The small molecule below binds the protein below.
Small molecule (SMILES): OC[C@H]1O[C@@H](O[C@H]2[C@H](O)[C@H](O)[C@H](O)O[C@@H]2CO)[C@@H](O)[C@@H](O)[C@@H]1O

Sequence of chain 1.A:
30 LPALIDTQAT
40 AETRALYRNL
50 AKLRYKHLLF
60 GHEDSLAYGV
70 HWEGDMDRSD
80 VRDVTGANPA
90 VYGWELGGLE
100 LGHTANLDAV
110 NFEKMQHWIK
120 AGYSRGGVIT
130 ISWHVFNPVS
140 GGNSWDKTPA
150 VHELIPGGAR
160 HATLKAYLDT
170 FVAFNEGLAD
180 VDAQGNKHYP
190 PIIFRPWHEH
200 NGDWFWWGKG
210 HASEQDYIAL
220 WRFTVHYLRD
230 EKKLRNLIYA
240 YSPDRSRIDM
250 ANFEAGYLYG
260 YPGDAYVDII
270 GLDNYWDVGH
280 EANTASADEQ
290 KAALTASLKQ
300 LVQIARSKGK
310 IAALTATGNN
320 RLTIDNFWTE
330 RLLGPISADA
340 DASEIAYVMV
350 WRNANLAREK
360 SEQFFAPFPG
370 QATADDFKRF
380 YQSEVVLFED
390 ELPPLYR

Binding-site contacts:
Ligand atom O2 contacts residue GLN362 of chain 1.A at 2.6 Å (h-bond).
Ligand atom C6 contacts residue PHE364 of chain 1.A at 3.8 Å (hydrophobic).
Ligand atom C5 contacts residue TRP350 of chain 1.A at 3.6 Å (hydrophobic).
Ligand atom O2 contacts residue GLU198 of chain 1.A at 2.9 Å (salt-bridge).
Ligand atom C5 contacts residue TRP144 of chain 1.A at 3.9 Å (hydrophobic).
Ligand atom O4 contacts residue TRP350 of chain 1.A at 3.1 Å (h-bond).
Ligand atom C6 contacts residue HIS133 of chain 1.A at 3.9 Å.
Ligand atom O3 contacts residue HIS133 of chain 1.A at 2.8 Å (h-bond).
Ligand atom O6 contacts residue ASP107 of chain 1.A at 2.6 Å (salt-bridge).
Ligand atom C3 contacts residue ARG351 of chain 1.A at 3.9 Å.
Ligand atom O4 contacts residue GLN362 of chain 1.A at 3.9 Å.
Ligand atom C6 contacts residue TYR274 of chain 1.A at 3.8 Å (hydrophobic).
Ligand atom O3 contacts residue TRP144 of chain 1.A at 3.5 Å.
Ligand atom C1 contacts residue GLU198 of chain 1.A at 3.6 Å.
Ligand atom O5 contacts residue TYR274 of chain 1.A at 3.0 Å (h-bond).
Ligand atom C5 contacts residue TYR274 of chain 1.A at 3.4 Å (hydrophobic).
Ligand atom O4 contacts residue ASP107 of chain 1.A at 2.7 Å (salt-bridge).
Ligand atom C1 contacts residue TRP350 of chain 1.A at 3.5 Å (hydrophobic).
Ligand atom O2 contacts residue TRP350 of chain 1.A at 3.1 Å (h-bond).
Ligand atom O2 contacts residue ARG351 of chain 1.A at 3.0 Å (salt-bridge).
Ligand atom O5 contacts residue TRP350 of chain 1.A at 3.0 Å (h-bond).
Ligand atom O3 contacts residue ARG351 of chain 1.A at 2.9 Å (salt-bridge).
Ligand atom C4 contacts residue ASP107 of chain 1.A at 3.4 Å.
Ligand atom O1 contacts residue ASP272 of chain 1.A at 3.5 Å (salt-bridge).
Ligand atom O6 contacts residue ARG351 of chain 1.A at 3.9 Å.
Ligand atom O1 contacts residue TYR274 of chain 1.A at 3.1 Å (h-bond).
Ligand atom C4 contacts residue TRP350 of chain 1.A at 3.8 Å (hydrophobic).
Ligand atom O1 contacts residue ALA315 of chain 1.A at 3.7 Å.
Ligand atom C2 contacts residue GLN362 of chain 1.A at 3.4 Å.
Ligand atom C6 contacts residue ASP107 of chain 1.A at 3.4 Å.
Ligand atom C4 contacts residue ARG351 of chain 1.A at 3.8 Å.
Ligand atom O1 contacts residue GLU198 of chain 1.A at 2.8 Å (salt-bridge).
Ligand atom C2 contacts residue HIS133 of chain 1.A at 3.8 Å.
Ligand atom C3 contacts residue HIS133 of chain 1.A at 3.4 Å.
Ligand atom O3 contacts residue PHE204 of chain 1.A at 3.9 Å.
Ligand atom C1 contacts residue TYR274 of chain 1.A at 3.3 Å (hydrophobic).
Ligand atom O6 contacts residue TRP350 of chain 1.A at 3.5 Å.
Ligand atom C2 contacts residue GLU198 of chain 1.A at 3.7 Å.
Ligand atom O3 contacts residue GLN362 of chain 1.A at 3.5 Å (h-bond).
Ligand atom C6 contacts residue TRP350 of chain 1.A at 3.8 Å (hydrophobic).